The protein below binds the small molecule below.
Small molecule (SMILES): CC(=O)N[C@@H]1[C@@H](O)[C@H](O)[C@@H](CO)O[C@H]1O

Sequence of chain 3.B:
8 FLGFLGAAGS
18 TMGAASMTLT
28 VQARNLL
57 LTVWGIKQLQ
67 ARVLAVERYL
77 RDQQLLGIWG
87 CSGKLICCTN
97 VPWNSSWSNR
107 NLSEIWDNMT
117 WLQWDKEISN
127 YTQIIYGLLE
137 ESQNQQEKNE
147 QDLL

Binding-site contacts:
Ligand atom C7 contacts residue ASN107 of chain 3.B at 3.6 Å.
Ligand atom C4 contacts residue ASN107 of chain 3.B at 4.2 Å.
Ligand atom C4 contacts residue GLU110 of chain 3.B at 3.6 Å.
Ligand atom C3 contacts residue GLU110 of chain 3.B at 3.6 Å.
Ligand atom C7 contacts residue ARG106 of chain 3.B at 4.1 Å.
Ligand atom C7 contacts residue GLU110 of chain 3.B at 4.5 Å.
Ligand atom O3 contacts residue GLU110 of chain 3.B at 3.2 Å (salt-bridge).
Ligand atom C1 contacts residue ASN107 of chain 3.B at 1.4 Å.
Ligand atom N2 contacts residue ASN107 of chain 3.B at 2.9 Å (h-bond).
Ligand atom C8 contacts residue ASN105 of chain 3.B at 3.5 Å.
Ligand atom O7 contacts residue ARG106 of chain 3.B at 3.7 Å.
Ligand atom C2 contacts residue GLU110 of chain 3.B at 3.5 Å.
Ligand atom C2 contacts residue ASN107 of chain 3.B at 2.5 Å.
Ligand atom C5 contacts residue ASN107 of chain 3.B at 3.7 Å.
Ligand atom O7 contacts residue ASN107 of chain 3.B at 4.1 Å.
Ligand atom C8 contacts residue ARG106 of chain 3.B at 4.1 Å.
Ligand atom C3 contacts residue ASN107 of chain 3.B at 3.8 Å.
Ligand atom N2 contacts residue GLU110 of chain 3.B at 4.5 Å.
Ligand atom O7 contacts residue ASN105 of chain 3.B at 3.5 Å (h-bond).
Ligand atom C8 contacts residue ASN107 of chain 3.B at 4.3 Å.
Ligand atom C7 contacts residue ASN105 of chain 3.B at 3.9 Å.
Ligand atom O5 contacts residue ASN107 of chain 3.B at 2.4 Å (h-bond).
Ligand atom O7 contacts residue GLU110 of chain 3.B at 3.5 Å (salt-bridge).